Binding-site contacts:
Ligand atom C8 contacts residue ASP67 of chain 1.B at 3.9 Å.
Ligand atom C3 contacts residue ASP67 of chain 1.B at 3.1 Å.
Ligand atom C2 contacts residue GOL1 of chain 1.G at 3.3 Å.
Ligand atom O1 contacts residue HIS118 of chain 1.B at 3.5 Å (h-bond).
Ligand atom C8 contacts residue HIS118 of chain 1.B at 3.7 Å.
Ligand atom N2 contacts residue HIS118 of chain 1.B at 3.0 Å (h-bond).
Ligand atom N2 contacts residue GOL1 of chain 1.G at 3.9 Å.
Ligand atom N2 contacts residue HIS122 of chain 1.B at 3.8 Å.
Ligand atom C7 contacts residue GOL1 of chain 1.G at 3.5 Å.
Ligand atom O6 contacts residue GOL1 of chain 1.G at 2.6 Å (h-bond).
Ligand atom C5 contacts residue GOL1 of chain 1.G at 3.6 Å.
Ligand atom C4 contacts residue GOL1 of chain 1.G at 4.0 Å.
Ligand atom O4 contacts residue TRP181 of chain 1.B at 3.9 Å.
Ligand atom C7 contacts residue ASP67 of chain 1.B at 4.0 Å.
Ligand atom O3 contacts residue LEU214 of chain 1.B at 3.8 Å.
Ligand atom C8 contacts residue ASN68 of chain 1.B at 3.8 Å.
Ligand atom O7 contacts residue HIS216 of chain 1.B at 3.5 Å (h-bond).
Ligand atom C1 contacts residue HIS122 of chain 1.B at 3.3 Å.
Ligand atom O1 contacts residue HIS122 of chain 1.B at 3.0 Å (h-bond).
Ligand atom O3 contacts residue ASP67 of chain 1.B at 2.6 Å (salt-bridge).
Ligand atom O4 contacts residue ASP67 of chain 1.B at 4.1 Å.
Ligand atom C6 contacts residue ARG160 of chain 1.B at 4.1 Å.
Ligand atom O1 contacts residue ARG160 of chain 1.B at 2.7 Å (salt-bridge).
Ligand atom N2 contacts residue ASP67 of chain 1.B at 3.8 Å.
Ligand atom C7 contacts residue HIS216 of chain 1.B at 4.0 Å.
Ligand atom C6 contacts residue GOL1 of chain 1.G at 3.3 Å.
Ligand atom O5 contacts residue GOL1 of chain 1.G at 2.9 Å (h-bond).
Ligand atom O7 contacts residue GOL1 of chain 1.G at 2.5 Å (h-bond).
Ligand atom C1 contacts residue ARG160 of chain 1.B at 3.6 Å.
Ligand atom C2 contacts residue HIS216 of chain 1.B at 4.0 Å.
Ligand atom O5 contacts residue ARG160 of chain 1.B at 3.5 Å.
Ligand atom C2 contacts residue HIS118 of chain 1.B at 4.0 Å.
Ligand atom C1 contacts residue GOL1 of chain 1.G at 3.8 Å.
Ligand atom C5 contacts residue ARG160 of chain 1.B at 3.7 Å.
Ligand atom C3 contacts residue HIS216 of chain 1.B at 3.8 Å.
Ligand atom O4 contacts residue LEU214 of chain 1.B at 3.6 Å.
Ligand atom O3 contacts residue HIS216 of chain 1.B at 2.6 Å (h-bond).
Ligand atom C8 contacts residue GLY69 of chain 1.B at 3.3 Å.
Ligand atom O1 contacts residue PRO159 of chain 1.B at 3.6 Å.
Ligand atom C7 contacts residue HIS118 of chain 1.B at 3.8 Å.

A small-molecule ligand and the protein it binds are described below.
Small molecule (SMILES): CC(=O)N[C@@H]1[C@@H](O)[C@H](O)[C@@H](CO)O[C@@H]1O

Sequence of chain 1.B:
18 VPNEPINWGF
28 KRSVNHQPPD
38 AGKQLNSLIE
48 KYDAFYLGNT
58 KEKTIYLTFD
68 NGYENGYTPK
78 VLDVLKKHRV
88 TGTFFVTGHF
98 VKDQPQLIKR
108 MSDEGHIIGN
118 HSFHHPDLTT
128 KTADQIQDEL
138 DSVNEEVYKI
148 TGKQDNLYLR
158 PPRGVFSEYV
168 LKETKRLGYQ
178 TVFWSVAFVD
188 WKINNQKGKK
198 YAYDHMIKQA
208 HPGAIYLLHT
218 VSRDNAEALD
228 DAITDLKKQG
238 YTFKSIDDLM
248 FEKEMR